Sequence of chain 1.A:
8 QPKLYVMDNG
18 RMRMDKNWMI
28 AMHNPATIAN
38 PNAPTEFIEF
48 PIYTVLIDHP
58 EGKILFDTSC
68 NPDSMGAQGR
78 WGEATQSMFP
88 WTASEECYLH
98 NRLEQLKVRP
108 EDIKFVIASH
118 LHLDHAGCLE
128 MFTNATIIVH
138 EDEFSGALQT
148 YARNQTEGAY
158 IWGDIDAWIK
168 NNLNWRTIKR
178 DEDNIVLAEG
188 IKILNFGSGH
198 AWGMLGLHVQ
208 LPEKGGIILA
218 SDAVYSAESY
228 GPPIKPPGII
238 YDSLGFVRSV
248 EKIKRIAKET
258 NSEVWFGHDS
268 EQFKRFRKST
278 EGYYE

Binding-site contacts:
Ligand atom O1 contacts residue ASP121 of chain 1.A at 2.8 Å (salt-bridge).
Ligand atom C2 contacts residue ASP121 of chain 1.A at 3.0 Å.
Ligand atom O2 contacts residue ASP121 of chain 1.A at 2.9 Å (salt-bridge).
Ligand atom O1 contacts residue HIS119 of chain 1.A at 3.0 Å (h-bond).
Ligand atom C3 contacts residue MET21 of chain 1.A at 4.0 Å (hydrophobic).
Ligand atom C1 contacts residue ASP121 of chain 1.A at 3.2 Å.
Ligand atom O2 contacts residue HIS265 of chain 1.A at 3.1 Å (h-bond).
Ligand atom C1 contacts residue ASP219 of chain 1.A at 2.9 Å.
Ligand atom C6 contacts residue HIS119 of chain 1.A at 3.9 Å.
Ligand atom O3 contacts residue ALA156 of chain 1.A at 3.5 Å.
Ligand atom O1 contacts residue HIS197 of chain 1.A at 3.6 Å (h-bond).
Ligand atom C5 contacts residue TYR222 of chain 1.A at 4.0 Å (hydrophobic).
Ligand atom C7 contacts residue HIS119 of chain 1.A at 4.0 Å.
Ligand atom O2 contacts residue CO1 of chain 1.E at 3.8 Å.
Ligand atom C4 contacts residue TYR222 of chain 1.A at 3.9 Å (hydrophobic).
Ligand atom C2 contacts residue PHE47 of chain 1.A at 4.0 Å (hydrophobic).
Ligand atom C1 contacts residue CO1 of chain 1.E at 3.1 Å.
Ligand atom O1 contacts residue HIS117 of chain 1.A at 3.9 Å.
Ligand atom O3 contacts residue CO1 of chain 1.E at 4.0 Å.
Ligand atom N contacts residue TYR222 of chain 1.A at 3.1 Å (h-bond).
Ligand atom C4 contacts residue ASP121 of chain 1.A at 3.8 Å.
Ligand atom C3 contacts residue ASP121 of chain 1.A at 4.1 Å.
Ligand atom C3 contacts residue TYR222 of chain 1.A at 3.9 Å (hydrophobic).
Ligand atom C6 contacts residue TYR222 of chain 1.A at 3.9 Å (hydrophobic).
Ligand atom O2 contacts residue CO1 of chain 1.D at 2.1 Å.
Ligand atom O1 contacts residue CO1 of chain 1.D at 3.1 Å.
Ligand atom O3 contacts residue HIS119 of chain 1.A at 3.3 Å (h-bond).
Ligand atom C2 contacts residue TYR222 of chain 1.A at 4.1 Å (hydrophobic).
Ligand atom C2 contacts residue HIS265 of chain 1.A at 3.2 Å.
Ligand atom O3 contacts residue LEU120 of chain 1.A at 3.8 Å.
Ligand atom C7 contacts residue ALA156 of chain 1.A at 3.9 Å (hydrophobic).
Ligand atom C2 contacts residue CO1 of chain 1.D at 3.0 Å.
Ligand atom C1 contacts residue CO1 of chain 1.D at 2.9 Å.
Ligand atom O1 contacts residue ASP219 of chain 1.A at 2.5 Å (salt-bridge).
Ligand atom C6 contacts residue HIS197 of chain 1.A at 3.9 Å.
Ligand atom C5 contacts residue HIS119 of chain 1.A at 3.8 Å.
Ligand atom C1 contacts residue TYR222 of chain 1.A at 3.9 Å (hydrophobic).
Ligand atom O2 contacts residue TYR222 of chain 1.A at 3.5 Å.
Ligand atom O1 contacts residue CO1 of chain 1.E at 2.0 Å.
Ligand atom O2 contacts residue ASP219 of chain 1.A at 2.7 Å (salt-bridge).

A protein and the small-molecule ligand that binds it are described below.
Small molecule (SMILES): CCCCCC(=O)N[C@H]1CCOC1=O